Sequence of chain 1.B:
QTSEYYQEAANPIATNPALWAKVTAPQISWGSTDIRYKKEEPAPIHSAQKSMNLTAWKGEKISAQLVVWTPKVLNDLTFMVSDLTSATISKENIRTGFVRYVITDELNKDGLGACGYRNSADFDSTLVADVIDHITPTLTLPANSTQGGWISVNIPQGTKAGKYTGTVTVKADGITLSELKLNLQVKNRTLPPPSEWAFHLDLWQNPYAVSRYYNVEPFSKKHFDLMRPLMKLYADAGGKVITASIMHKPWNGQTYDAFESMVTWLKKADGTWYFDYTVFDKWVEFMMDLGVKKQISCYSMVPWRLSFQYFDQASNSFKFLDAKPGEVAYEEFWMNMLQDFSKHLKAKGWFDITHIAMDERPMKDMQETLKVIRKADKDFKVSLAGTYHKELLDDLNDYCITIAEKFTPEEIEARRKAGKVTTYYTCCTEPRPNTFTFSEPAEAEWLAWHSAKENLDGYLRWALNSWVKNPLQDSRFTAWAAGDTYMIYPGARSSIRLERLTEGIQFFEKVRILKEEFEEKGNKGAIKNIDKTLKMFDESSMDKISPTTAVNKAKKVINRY

Binding-site contacts:
Ligand atom O7 contacts residue CYS444 of chain 1.B at 4.5 Å.
Ligand atom N2 contacts residue ASP376 of chain 1.B at 3.8 Å.
Ligand atom O7 contacts residue TRP221 of chain 1.B at 4.4 Å.
Ligand atom C8 contacts residue TRP221 of chain 1.B at 3.8 Å (hydrophobic).
Ligand atom C3 contacts residue TRP479 of chain 1.B at 4.1 Å (hydrophobic).
Ligand atom O4 contacts residue GLN271 of chain 1.B at 3.0 Å (h-bond).
Ligand atom O3 contacts residue TRP221 of chain 1.B at 4.3 Å.
Ligand atom C4 contacts residue GLN271 of chain 1.B at 3.7 Å.
Ligand atom C6 contacts residue TRP479 of chain 1.B at 3.7 Å (hydrophobic).
Ligand atom C1 contacts residue CYS444 of chain 1.B at 3.9 Å (hydrophobic).
Ligand atom C7 contacts residue TRP221 of chain 1.B at 4.1 Å (hydrophobic).
Ligand atom C4 contacts residue TRP479 of chain 1.B at 3.7 Å (hydrophobic).
Ligand atom C8 contacts residue ALA402 of chain 1.B at 3.4 Å (hydrophobic).
Ligand atom C5 contacts residue TRP479 of chain 1.B at 3.9 Å (hydrophobic).
Ligand atom O4 contacts residue TRP497 of chain 1.B at 4.2 Å.
Ligand atom C6 contacts residue TRP497 of chain 1.B at 3.8 Å (hydrophobic).
Ligand atom O3 contacts residue GLN271 of chain 1.B at 3.2 Å (h-bond).
Ligand atom C7 contacts residue TRP479 of chain 1.B at 4.5 Å (hydrophobic).
Ligand atom C5 contacts residue CYS444 of chain 1.B at 4.2 Å (hydrophobic).
Ligand atom O3 contacts residue TRP479 of chain 1.B at 4.4 Å.
Ligand atom C7 contacts residue TYR442 of chain 1.B at 4.2 Å (hydrophobic).
Ligand atom C8 contacts residue TYR442 of chain 1.B at 4.4 Å (hydrophobic).
Ligand atom O6 contacts residue ASP501 of chain 1.B at 2.6 Å (salt-bridge).
Ligand atom O7 contacts residue TRP479 of chain 1.B at 3.7 Å.
Ligand atom O3 contacts residue TRP321 of chain 1.B at 3.8 Å.
Ligand atom C8 contacts residue ASP376 of chain 1.B at 4.0 Å.
Ligand atom C6 contacts residue CYS445 of chain 1.B at 4.0 Å (hydrophobic).
Ligand atom C6 contacts residue ASP501 of chain 1.B at 3.6 Å.
Ligand atom O6 contacts residue TRP479 of chain 1.B at 3.4 Å (h-bond).
Ligand atom O5 contacts residue CYS444 of chain 1.B at 3.9 Å.
Ligand atom O3 contacts residue TRP268 of chain 1.B at 4.0 Å.
Ligand atom O5 contacts residue CYS445 of chain 1.B at 4.3 Å.
Ligand atom O6 contacts residue CYS444 of chain 1.B at 3.8 Å.
Ligand atom O6 contacts residue TRP497 of chain 1.B at 4.4 Å.
Ligand atom O1 contacts residue CYS444 of chain 1.B at 3.8 Å.
Ligand atom O7 contacts residue TYR442 of chain 1.B at 3.9 Å.
Ligand atom O6 contacts residue CYS445 of chain 1.B at 3.3 Å (h-bond).
Ligand atom O3 contacts residue ASP376 of chain 1.B at 4.3 Å.
Ligand atom C3 contacts residue GLN271 of chain 1.B at 4.0 Å.

This protein binds this small molecule.
Small molecule (SMILES): CC(=O)N[C@@H]1[C@@H](O)[C@@H](O)[C@@H](CO)O[C@H]1O